Binding-site contacts:
Ligand atom O11 contacts residue GLY166 of chain 1.A at 3.4 Å.
Ligand atom N2 contacts residue ASP141 of chain 2.A at 2.8 Å (salt-bridge).
Ligand atom O11 contacts residue VAL167 of chain 1.A at 4.1 Å.
Ligand atom O72 contacts residue VAL122 of chain 2.A at 3.9 Å.
Ligand atom O72 contacts residue MET139 of chain 2.A at 3.6 Å.
Ligand atom O12 contacts residue GLU169 of chain 1.A at 3.1 Å (salt-bridge).
Ligand atom C6 contacts residue ARG112 of chain 1.A at 3.7 Å.
Ligand atom O12 contacts residue VAL167 of chain 1.A at 3.4 Å (h-bond).
Ligand atom O71 contacts residue ARG112 of chain 1.A at 2.9 Å (salt-bridge).
Ligand atom C7 contacts residue MET124 of chain 2.A at 3.5 Å (hydrophobic).
Ligand atom C2 contacts residue ASP141 of chain 2.A at 3.5 Å.
Ligand atom O12 contacts residue LEU168 of chain 1.A at 2.9 Å (h-bond).
Ligand atom O12 contacts residue SER148 of chain 1.A at 3.5 Å (h-bond).
Ligand atom C3 contacts residue MET139 of chain 2.A at 4.1 Å (hydrophobic).
Ligand atom C1 contacts residue GLY166 of chain 1.A at 3.8 Å.
Ligand atom O72 contacts residue ARG104 of chain 2.A at 2.7 Å (salt-bridge).
Ligand atom O71 contacts residue PHE67 of chain 1.A at 3.3 Å.
Ligand atom C7 contacts residue PHE67 of chain 1.A at 3.9 Å (hydrophobic).
Ligand atom C2 contacts residue GLU169 of chain 1.A at 3.8 Å.
Ligand atom C7 contacts residue ARG112 of chain 1.A at 3.7 Å.
Ligand atom O6 contacts residue LEU168 of chain 1.A at 3.7 Å.
Ligand atom O72 contacts residue LEU270 of chain 2.A at 3.8 Å.
Ligand atom C1 contacts residue LEU168 of chain 1.A at 4.0 Å (hydrophobic).
Ligand atom O11 contacts residue ASN129 of chain 1.A at 3.6 Å (h-bond).
Ligand atom C1 contacts residue SER148 of chain 1.A at 3.5 Å.
Ligand atom N2 contacts residue GLU169 of chain 1.A at 2.8 Å (salt-bridge).
Ligand atom C7 contacts residue ARG104 of chain 2.A at 3.5 Å.
Ligand atom O6 contacts residue ASN129 of chain 1.A at 3.1 Å (h-bond).
Ligand atom C4 contacts residue ASN129 of chain 1.A at 3.7 Å.
Ligand atom C5 contacts residue MET139 of chain 2.A at 3.8 Å (hydrophobic).
Ligand atom O6 contacts residue ARG112 of chain 1.A at 2.8 Å (salt-bridge).
Ligand atom O11 contacts residue SER148 of chain 1.A at 2.8 Å (h-bond).
Ligand atom C6 contacts residue MET124 of chain 2.A at 3.4 Å (hydrophobic).
Ligand atom O12 contacts residue GLY166 of chain 1.A at 3.6 Å.
Ligand atom O71 contacts residue ARG104 of chain 2.A at 2.9 Å (salt-bridge).
Ligand atom O71 contacts residue MET124 of chain 2.A at 3.7 Å.
Ligand atom C5 contacts residue MET124 of chain 2.A at 3.7 Å (hydrophobic).
Ligand atom C3 contacts residue ASP141 of chain 2.A at 3.7 Å.
Ligand atom O6 contacts residue MET124 of chain 2.A at 3.5 Å.
Ligand atom C3 contacts residue GLU169 of chain 1.A at 3.8 Å.

Sequence of chain 1.A:
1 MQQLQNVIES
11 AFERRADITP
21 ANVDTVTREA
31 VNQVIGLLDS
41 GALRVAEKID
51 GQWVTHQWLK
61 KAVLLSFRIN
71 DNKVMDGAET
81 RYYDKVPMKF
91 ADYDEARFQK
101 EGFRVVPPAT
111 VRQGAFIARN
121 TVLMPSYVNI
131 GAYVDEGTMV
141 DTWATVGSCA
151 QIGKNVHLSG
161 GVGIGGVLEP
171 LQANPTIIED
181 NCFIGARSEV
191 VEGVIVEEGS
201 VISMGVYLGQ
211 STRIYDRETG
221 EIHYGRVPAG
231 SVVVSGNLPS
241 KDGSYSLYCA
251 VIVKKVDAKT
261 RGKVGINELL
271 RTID

This protein binds this small molecule.
Small molecule (SMILES): N[C@@H](CCCC(=O)C(=O)O)C(=O)O

Sequence of chain 2.A:
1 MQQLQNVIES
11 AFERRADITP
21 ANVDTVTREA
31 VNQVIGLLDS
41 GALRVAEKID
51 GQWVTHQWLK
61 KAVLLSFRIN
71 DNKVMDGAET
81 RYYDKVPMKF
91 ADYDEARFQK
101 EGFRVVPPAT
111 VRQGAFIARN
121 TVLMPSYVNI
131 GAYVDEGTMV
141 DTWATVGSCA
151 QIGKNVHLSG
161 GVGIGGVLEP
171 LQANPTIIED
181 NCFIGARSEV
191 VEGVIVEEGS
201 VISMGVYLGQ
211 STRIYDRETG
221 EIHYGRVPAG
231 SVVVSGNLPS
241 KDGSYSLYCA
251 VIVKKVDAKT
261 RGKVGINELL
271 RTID